A small-molecule ligand and the protein it binds are described below.
Small molecule (SMILES): O=C(c1cc2cc(F)ccc2[nH]1)N1C[C@@H](CCl)c2c1ccc1occc21

Sequence of chain 1.C:
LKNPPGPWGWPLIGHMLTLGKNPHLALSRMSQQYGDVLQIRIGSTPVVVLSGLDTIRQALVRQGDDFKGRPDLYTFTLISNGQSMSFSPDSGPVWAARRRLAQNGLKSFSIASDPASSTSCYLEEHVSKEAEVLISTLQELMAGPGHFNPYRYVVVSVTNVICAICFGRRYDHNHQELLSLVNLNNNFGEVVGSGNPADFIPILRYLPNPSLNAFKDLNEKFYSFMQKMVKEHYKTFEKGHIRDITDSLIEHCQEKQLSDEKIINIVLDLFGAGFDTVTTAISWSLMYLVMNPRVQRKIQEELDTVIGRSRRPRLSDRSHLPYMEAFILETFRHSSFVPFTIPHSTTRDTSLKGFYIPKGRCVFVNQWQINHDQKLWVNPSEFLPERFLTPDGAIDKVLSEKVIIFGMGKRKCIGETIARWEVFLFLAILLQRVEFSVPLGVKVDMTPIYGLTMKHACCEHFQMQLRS

Binding-site contacts:
Ligand atom C18 contacts residue GLY289 of chain 1.C at 3.9 Å.
Ligand atom O24 contacts residue ASN228 of chain 1.C at 3.9 Å.
Ligand atom F14 contacts residue VAL355 of chain 1.C at 3.8 Å.
Ligand atom C23 contacts residue LEU285 of chain 1.C at 3.9 Å (hydrophobic).
Ligand atom C13 contacts residue THR294 of chain 1.C at 3.5 Å.
Ligand atom C19 contacts residue PHE197 of chain 1.C at 3.3 Å (hydrophobic).
Ligand atom C26 contacts residue PHE231 of chain 1.C at 3.6 Å (hydrophobic).
Ligand atom C06 contacts residue ALA290 of chain 1.C at 3.6 Å (hydrophobic).
Ligand atom C09 contacts residue LEU469 of chain 1.C at 3.8 Å (hydrophobic).
Ligand atom C15 contacts residue THR470 of chain 1.C at 3.9 Å.
Ligand atom C07 contacts residue ALA290 of chain 1.C at 3.6 Å (hydrophobic).
Ligand atom C15 contacts residue LEU469 of chain 1.C at 3.7 Å (hydrophobic).
Ligand atom F14 contacts residue THR470 of chain 1.C at 3.9 Å.
Ligand atom O17 contacts residue PHE96 of chain 1.C at 3.6 Å.
Ligand atom C10 contacts residue ALA290 of chain 1.C at 3.6 Å (hydrophobic).
Ligand atom CL1 contacts residue PHE292 of chain 1.C at 3.5 Å.
Ligand atom C09 contacts residue ALA290 of chain 1.C at 4.0 Å (hydrophobic).
Ligand atom CL1 contacts residue ASN195 of chain 1.C at 2.8 Å.
Ligand atom N05 contacts residue GLY289 of chain 1.C at 3.7 Å.
Ligand atom C02 contacts residue GLY289 of chain 1.C at 3.9 Å.
Ligand atom C06 contacts residue GLY289 of chain 1.C at 3.9 Å.
Ligand atom C25 contacts residue PHE231 of chain 1.C at 3.4 Å (hydrophobic).
Ligand atom F14 contacts residue HEM1 of chain 1.J at 3.9 Å.
Ligand atom C20 contacts residue PHE197 of chain 1.C at 3.5 Å (hydrophobic).
Ligand atom C23 contacts residue PHE197 of chain 1.C at 4.0 Å (hydrophobic).
Ligand atom C22 contacts residue ILE88 of chain 1.C at 3.7 Å (hydrophobic).
Ligand atom C06 contacts residue PHE197 of chain 1.C at 3.9 Å (hydrophobic).
Ligand atom C12 contacts residue HEM1 of chain 1.J at 3.6 Å.
Ligand atom C04 contacts residue PHE197 of chain 1.C at 3.6 Å (hydrophobic).
Ligand atom C08 contacts residue ALA290 of chain 1.C at 3.8 Å (hydrophobic).
Ligand atom C18 contacts residue PHE197 of chain 1.C at 3.6 Å (hydrophobic).
Ligand atom C03 contacts residue PHE197 of chain 1.C at 3.5 Å (hydrophobic).
Ligand atom N05 contacts residue PHE197 of chain 1.C at 3.7 Å.
Ligand atom C25 contacts residue ASN228 of chain 1.C at 3.8 Å.
Ligand atom C11 contacts residue ALA290 of chain 1.C at 3.9 Å (hydrophobic).
Ligand atom N16 contacts residue ALA290 of chain 1.C at 3.5 Å.
Ligand atom C04 contacts residue GLY289 of chain 1.C at 3.9 Å.
Ligand atom F14 contacts residue THR294 of chain 1.C at 3.5 Å.
Ligand atom C15 contacts residue THR294 of chain 1.C at 3.4 Å.
Ligand atom C02 contacts residue PHE292 of chain 1.C at 3.9 Å (hydrophobic).